Sequence of chain 1.A:
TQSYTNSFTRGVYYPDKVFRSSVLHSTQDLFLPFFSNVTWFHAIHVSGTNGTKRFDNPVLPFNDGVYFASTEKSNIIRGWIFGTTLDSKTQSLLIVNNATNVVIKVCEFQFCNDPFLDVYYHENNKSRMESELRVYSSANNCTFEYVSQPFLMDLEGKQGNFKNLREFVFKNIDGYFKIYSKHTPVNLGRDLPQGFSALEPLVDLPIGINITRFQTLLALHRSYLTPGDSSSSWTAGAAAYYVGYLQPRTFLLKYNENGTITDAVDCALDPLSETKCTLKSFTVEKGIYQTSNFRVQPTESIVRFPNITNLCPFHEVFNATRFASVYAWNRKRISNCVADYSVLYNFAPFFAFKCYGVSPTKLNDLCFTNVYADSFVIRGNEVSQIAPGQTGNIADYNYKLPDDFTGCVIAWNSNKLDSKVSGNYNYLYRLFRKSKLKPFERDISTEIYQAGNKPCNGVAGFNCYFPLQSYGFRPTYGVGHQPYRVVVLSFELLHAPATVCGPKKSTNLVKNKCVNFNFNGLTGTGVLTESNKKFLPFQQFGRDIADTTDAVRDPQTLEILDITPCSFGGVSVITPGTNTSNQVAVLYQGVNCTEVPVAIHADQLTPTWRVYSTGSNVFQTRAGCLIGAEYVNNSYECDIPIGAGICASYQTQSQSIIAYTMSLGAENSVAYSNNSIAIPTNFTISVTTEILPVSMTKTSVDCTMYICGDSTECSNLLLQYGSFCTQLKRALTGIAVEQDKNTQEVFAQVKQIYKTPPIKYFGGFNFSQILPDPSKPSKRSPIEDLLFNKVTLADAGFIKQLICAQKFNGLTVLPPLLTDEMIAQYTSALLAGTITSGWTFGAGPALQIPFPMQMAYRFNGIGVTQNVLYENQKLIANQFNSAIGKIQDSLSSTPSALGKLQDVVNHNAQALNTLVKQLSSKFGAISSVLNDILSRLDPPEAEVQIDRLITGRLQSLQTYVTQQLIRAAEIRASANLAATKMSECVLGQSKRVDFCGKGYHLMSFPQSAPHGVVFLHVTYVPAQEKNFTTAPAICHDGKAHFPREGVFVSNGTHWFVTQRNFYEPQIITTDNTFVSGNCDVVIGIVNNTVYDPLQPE

Binding-site contacts:
Ligand atom C3 contacts residue ASN231 of chain 1.A at 3.8 Å.
Ligand atom C6 contacts residue THR233 of chain 1.A at 3.3 Å.
Ligand atom C5 contacts residue THR105 of chain 1.A at 4.4 Å.
Ligand atom C6 contacts residue THR105 of chain 1.A at 3.6 Å.
Ligand atom C4 contacts residue THR105 of chain 1.A at 4.2 Å.
Ligand atom C1 contacts residue ASN231 of chain 1.A at 1.4 Å.
Ligand atom O5 contacts residue ASN231 of chain 1.A at 2.4 Å (h-bond).
Ligand atom C8 contacts residue ILE230 of chain 1.A at 3.8 Å (hydrophobic).
Ligand atom C7 contacts residue ASN231 of chain 1.A at 4.1 Å.
Ligand atom C2 contacts residue ASN231 of chain 1.A at 2.5 Å.
Ligand atom N2 contacts residue ASN231 of chain 1.A at 3.0 Å (h-bond).
Ligand atom C7 contacts residue ILE230 of chain 1.A at 3.6 Å (hydrophobic).
Ligand atom O6 contacts residue THR105 of chain 1.A at 3.7 Å.
Ligand atom O4 contacts residue THR111 of chain 1.A at 4.5 Å.
Ligand atom C3 contacts residue THR111 of chain 1.A at 4.3 Å.
Ligand atom O7 contacts residue THR111 of chain 1.A at 4.1 Å.
Ligand atom C4 contacts residue ASN231 of chain 1.A at 4.3 Å.
Ligand atom C8 contacts residue ARG463 of chain 1.C at 3.3 Å.
Ligand atom O6 contacts residue THR233 of chain 1.A at 4.3 Å.
Ligand atom O3 contacts residue THR111 of chain 1.A at 3.4 Å.
Ligand atom C4 contacts residue THR111 of chain 1.A at 4.2 Å.
Ligand atom O5 contacts residue THR233 of chain 1.A at 3.9 Å.
Ligand atom O7 contacts residue ILE230 of chain 1.A at 3.2 Å.
Ligand atom O4 contacts residue THR105 of chain 1.A at 4.5 Å.
Ligand atom C5 contacts residue THR233 of chain 1.A at 4.2 Å.
Ligand atom N2 contacts residue ILE230 of chain 1.A at 4.4 Å.
Ligand atom C5 contacts residue ASN231 of chain 1.A at 3.7 Å.
Ligand atom O5 contacts residue THR105 of chain 1.A at 4.2 Å.

Sequence of chain 1.C:
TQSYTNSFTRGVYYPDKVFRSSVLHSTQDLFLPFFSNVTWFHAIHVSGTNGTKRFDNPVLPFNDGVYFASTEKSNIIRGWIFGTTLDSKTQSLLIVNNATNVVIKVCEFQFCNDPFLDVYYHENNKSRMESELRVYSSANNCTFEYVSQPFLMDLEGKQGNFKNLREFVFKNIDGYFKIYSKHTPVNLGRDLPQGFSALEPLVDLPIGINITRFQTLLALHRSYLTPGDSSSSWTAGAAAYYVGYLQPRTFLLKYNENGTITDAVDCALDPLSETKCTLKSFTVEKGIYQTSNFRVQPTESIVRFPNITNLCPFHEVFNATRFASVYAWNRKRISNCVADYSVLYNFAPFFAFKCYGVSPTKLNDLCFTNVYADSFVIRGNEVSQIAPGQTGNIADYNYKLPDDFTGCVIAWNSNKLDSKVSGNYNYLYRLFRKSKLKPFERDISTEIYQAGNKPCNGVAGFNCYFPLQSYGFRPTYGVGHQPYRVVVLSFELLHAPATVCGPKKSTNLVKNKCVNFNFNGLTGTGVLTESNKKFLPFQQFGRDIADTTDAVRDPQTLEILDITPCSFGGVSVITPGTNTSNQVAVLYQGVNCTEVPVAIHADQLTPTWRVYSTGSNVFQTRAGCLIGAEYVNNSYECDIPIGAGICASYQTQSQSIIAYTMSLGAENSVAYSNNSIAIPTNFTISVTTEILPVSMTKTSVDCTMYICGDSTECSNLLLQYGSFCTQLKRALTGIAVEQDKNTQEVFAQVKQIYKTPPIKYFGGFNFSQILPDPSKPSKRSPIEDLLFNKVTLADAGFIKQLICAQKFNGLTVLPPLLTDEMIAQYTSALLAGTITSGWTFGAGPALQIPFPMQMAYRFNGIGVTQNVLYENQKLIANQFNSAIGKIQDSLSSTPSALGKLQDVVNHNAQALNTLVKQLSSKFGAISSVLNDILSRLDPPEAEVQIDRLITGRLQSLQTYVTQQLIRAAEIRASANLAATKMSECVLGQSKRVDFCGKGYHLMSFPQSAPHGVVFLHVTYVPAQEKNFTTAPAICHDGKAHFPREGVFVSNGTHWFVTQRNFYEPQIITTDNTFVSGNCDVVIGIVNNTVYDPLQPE

The protein below binds the small molecule below.
Small molecule (SMILES): CC(=O)N[C@@H]1[C@@H](O)[C@H](O)[C@@H](CO)O[C@H]1O